Sequence of chain 1.B:
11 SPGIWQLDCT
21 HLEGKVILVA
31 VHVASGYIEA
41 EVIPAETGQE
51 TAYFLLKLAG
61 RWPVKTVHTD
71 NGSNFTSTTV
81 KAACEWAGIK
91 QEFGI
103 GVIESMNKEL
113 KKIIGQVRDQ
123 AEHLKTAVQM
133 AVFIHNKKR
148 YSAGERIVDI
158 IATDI

Sequence of chain 1.A:
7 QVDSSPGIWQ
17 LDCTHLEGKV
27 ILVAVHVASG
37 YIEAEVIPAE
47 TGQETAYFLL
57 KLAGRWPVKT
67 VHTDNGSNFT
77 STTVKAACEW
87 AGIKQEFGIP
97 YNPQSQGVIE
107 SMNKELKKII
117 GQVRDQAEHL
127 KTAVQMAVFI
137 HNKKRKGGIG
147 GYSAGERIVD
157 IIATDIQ

Binding-site contacts:
Ligand atom C27 contacts residue HIS125 of chain 1.A at 4.0 Å.
Ligand atom C18 contacts residue THR128 of chain 1.A at 4.0 Å.
Ligand atom C14 contacts residue THR79 of chain 1.B at 3.9 Å.
Ligand atom O20 contacts residue HIS125 of chain 1.A at 3.2 Å (h-bond).
Ligand atom O20 contacts residue ALA123 of chain 1.A at 3.9 Å.
Ligand atom C11 contacts residue THR79 of chain 1.B at 4.3 Å.
Ligand atom C23 contacts residue GLN49 of chain 1.B at 4.1 Å.
Ligand atom C19 contacts residue ALA123 of chain 1.A at 4.1 Å (hydrophobic).
Ligand atom C24 contacts residue HIS125 of chain 1.A at 4.4 Å.
Ligand atom C26 contacts residue THR128 of chain 1.A at 3.5 Å.
Ligand atom C25 contacts residue GLN49 of chain 1.B at 3.6 Å.
Ligand atom C4 contacts residue THR79 of chain 1.B at 4.3 Å.
Ligand atom C13 contacts residue THR79 of chain 1.B at 3.6 Å.
Ligand atom C10 contacts residue ALA82 of chain 1.B at 3.6 Å (hydrophobic).
Ligand atom C1 contacts residue TRP86 of chain 1.B at 3.8 Å (hydrophobic).
Ligand atom O22 contacts residue THR128 of chain 1.A at 3.4 Å (h-bond).
Ligand atom C24 contacts residue GLN49 of chain 1.B at 3.5 Å.
Ligand atom C7 contacts residue THR128 of chain 1.A at 4.3 Å.
Ligand atom O22 contacts residue HIS125 of chain 1.A at 4.0 Å.
Ligand atom C26 contacts residue TYR53 of chain 1.B at 4.0 Å (hydrophobic).
Ligand atom C24 contacts residue TYR53 of chain 1.B at 4.2 Å (hydrophobic).
Ligand atom C24 contacts residue THR128 of chain 1.A at 4.0 Å.
Ligand atom C12 contacts residue THR79 of chain 1.B at 4.0 Å.
Ligand atom C6 contacts residue GLN122 of chain 1.A at 4.3 Å.
Ligand atom C1 contacts residue MET132 of chain 1.A at 4.0 Å (hydrophobic).
Ligand atom N15 contacts residue THR79 of chain 1.B at 4.2 Å.
Ligand atom C26 contacts residue GLN49 of chain 1.B at 4.3 Å.
Ligand atom C19 contacts residue GLU124 of chain 1.A at 3.6 Å.
Ligand atom C11 contacts residue ALA82 of chain 1.B at 3.5 Å (hydrophobic).
Ligand atom O20 contacts residue GLU124 of chain 1.A at 3.3 Å (salt-bridge).
Ligand atom O20 contacts residue THR128 of chain 1.A at 3.1 Å (h-bond).
Ligand atom C7 contacts residue GLN122 of chain 1.A at 4.2 Å.
Ligand atom C19 contacts residue HIS125 of chain 1.A at 4.2 Å.
Ligand atom C3 contacts residue ALA83 of chain 1.B at 4.0 Å (hydrophobic).
Ligand atom C25 contacts residue ALA52 of chain 1.B at 3.9 Å (hydrophobic).
Ligand atom C23 contacts residue THR128 of chain 1.A at 3.8 Å.
Ligand atom O21 contacts residue GLU124 of chain 1.A at 3.0 Å (salt-bridge).
Ligand atom O21 contacts residue ALA123 of chain 1.A at 3.5 Å.
Ligand atom C27 contacts residue GLN49 of chain 1.B at 3.9 Å.
Ligand atom C19 contacts residue THR128 of chain 1.A at 3.8 Å.

A small-molecule ligand and the protein it binds are described below.
Small molecule (SMILES): Cc1ccc(-c2c([C@H](OC(C)(C)C)C(=O)O)c(C)nc3ccccc23)cc1